Sequence of chain 1.E:
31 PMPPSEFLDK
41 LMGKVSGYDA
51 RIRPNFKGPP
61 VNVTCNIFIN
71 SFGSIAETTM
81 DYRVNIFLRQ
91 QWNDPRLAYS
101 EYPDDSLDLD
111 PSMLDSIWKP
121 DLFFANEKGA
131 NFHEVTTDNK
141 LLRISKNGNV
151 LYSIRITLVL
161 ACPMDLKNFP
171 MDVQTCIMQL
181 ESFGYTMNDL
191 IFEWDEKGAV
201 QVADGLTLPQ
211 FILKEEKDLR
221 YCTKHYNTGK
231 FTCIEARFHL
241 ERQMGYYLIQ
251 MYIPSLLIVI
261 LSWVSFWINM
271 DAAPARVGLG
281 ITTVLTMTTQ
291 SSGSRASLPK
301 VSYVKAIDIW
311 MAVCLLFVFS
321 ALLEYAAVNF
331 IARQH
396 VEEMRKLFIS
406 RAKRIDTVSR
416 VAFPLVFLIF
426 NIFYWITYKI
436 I

Binding-site contacts:
Ligand atom CB contacts residue PHE183 of chain 1.A at 3.3 Å (hydrophobic).
Ligand atom CD contacts residue PHE87 of chain 1.E at 3.6 Å (hydrophobic).
Ligand atom CG contacts residue LEU141 of chain 1.E at 3.9 Å (hydrophobic).
Ligand atom OXT contacts residue ARG89 of chain 1.E at 3.5 Å (salt-bridge).
Ligand atom OXT contacts residue LEU141 of chain 1.E at 4.0 Å.
Ligand atom OXT contacts residue THR228 of chain 1.A at 2.9 Å (h-bond).
Ligand atom O contacts residue SER153 of chain 1.E at 3.1 Å (h-bond).
Ligand atom CD contacts residue SER182 of chain 1.A at 4.5 Å.
Ligand atom C contacts residue ARG89 of chain 1.E at 3.8 Å.
Ligand atom CD contacts residue TYR226 of chain 1.A at 3.7 Å (hydrophobic).
Ligand atom C contacts residue LEU141 of chain 1.E at 4.2 Å (hydrophobic).
Ligand atom CB contacts residue TYR226 of chain 1.A at 4.4 Å (hydrophobic).
Ligand atom N contacts residue GLU181 of chain 1.A at 3.3 Å (salt-bridge).
Ligand atom O contacts residue PHE87 of chain 1.E at 3.2 Å.
Ligand atom N contacts residue PHE183 of chain 1.A at 4.4 Å.
Ligand atom N contacts residue SER182 of chain 1.A at 3.5 Å (h-bond).
Ligand atom C contacts residue SER153 of chain 1.E at 3.4 Å.
Ligand atom OXT contacts residue PHE231 of chain 1.A at 4.2 Å.
Ligand atom CD contacts residue GLU181 of chain 1.A at 4.5 Å.
Ligand atom N contacts residue PHE231 of chain 1.A at 3.9 Å.
Ligand atom CD contacts residue PHE123 of chain 1.A at 4.3 Å (hydrophobic).
Ligand atom CG contacts residue PHE231 of chain 1.A at 4.4 Å (hydrophobic).
Ligand atom CB contacts residue PHE231 of chain 1.A at 3.6 Å (hydrophobic).
Ligand atom CG contacts residue SER153 of chain 1.E at 4.0 Å.
Ligand atom CG contacts residue PHE183 of chain 1.A at 3.6 Å (hydrophobic).
Ligand atom CD contacts residue PHE231 of chain 1.A at 4.5 Å (hydrophobic).
Ligand atom C contacts residue THR228 of chain 1.A at 4.2 Å.
Ligand atom N contacts residue PHE123 of chain 1.A at 3.9 Å.
Ligand atom N contacts residue TYR226 of chain 1.A at 3.3 Å.
Ligand atom CD contacts residue PHE183 of chain 1.A at 3.8 Å (hydrophobic).
Ligand atom O contacts residue ARG89 of chain 1.E at 3.2 Å (salt-bridge).
Ligand atom OXT contacts residue SER153 of chain 1.E at 4.0 Å.
Ligand atom N contacts residue PHE87 of chain 1.E at 4.4 Å.
Ligand atom C contacts residue PHE87 of chain 1.E at 4.3 Å (hydrophobic).

Sequence of chain 1.A:
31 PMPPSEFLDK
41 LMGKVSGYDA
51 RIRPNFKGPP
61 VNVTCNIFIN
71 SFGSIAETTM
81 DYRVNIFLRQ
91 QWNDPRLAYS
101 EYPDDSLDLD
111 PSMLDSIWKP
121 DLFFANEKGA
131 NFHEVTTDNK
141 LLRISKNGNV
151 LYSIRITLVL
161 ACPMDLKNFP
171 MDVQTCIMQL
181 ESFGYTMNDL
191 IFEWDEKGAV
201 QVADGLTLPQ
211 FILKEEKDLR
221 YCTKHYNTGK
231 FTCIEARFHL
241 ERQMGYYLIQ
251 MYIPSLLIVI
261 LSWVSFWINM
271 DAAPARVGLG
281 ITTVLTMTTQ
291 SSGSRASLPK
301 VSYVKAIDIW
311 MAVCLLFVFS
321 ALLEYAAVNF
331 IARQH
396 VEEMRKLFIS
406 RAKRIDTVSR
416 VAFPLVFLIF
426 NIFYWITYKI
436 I

This protein binds this small molecule.
Small molecule (SMILES): NCCCC(=O)O